Sequence of chain 1.C:
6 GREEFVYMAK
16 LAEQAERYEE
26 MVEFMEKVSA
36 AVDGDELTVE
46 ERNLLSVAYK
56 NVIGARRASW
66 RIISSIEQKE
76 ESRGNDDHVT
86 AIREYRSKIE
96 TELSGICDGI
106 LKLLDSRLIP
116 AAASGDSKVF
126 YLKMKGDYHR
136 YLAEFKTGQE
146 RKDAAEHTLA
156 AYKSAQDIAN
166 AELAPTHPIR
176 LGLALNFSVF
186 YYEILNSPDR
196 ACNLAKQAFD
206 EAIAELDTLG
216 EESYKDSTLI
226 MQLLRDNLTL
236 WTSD

A small-molecule ligand and the protein it binds are described below.
Small molecule (SMILES): CC(C)C[C@H](NC(=O)[C@@H](N)CCC(=O)O)C(=O)N[C@@H](Cc1ccccc1)C(=O)N[C@@H](COP(=O)(O)O)C(=O)N[C@@H](C)C(=O)N1CCC[C@H]1C=O

Binding-site contacts:
Ligand atom N contacts residue FMT1 of chain 1.V at 3.6 Å.
Ligand atom P contacts residue ARG62 of chain 1.C at 3.7 Å.
Ligand atom CD2 contacts residue LEU228 of chain 1.C at 3.8 Å (hydrophobic).
Ligand atom CA contacts residue LEU180 of chain 1.C at 3.7 Å (hydrophobic).
Ligand atom N contacts residue ASN181 of chain 1.C at 2.6 Å (h-bond).
Ligand atom CB contacts residue LEU228 of chain 1.C at 3.8 Å (hydrophobic).
Ligand atom CA contacts residue ASN181 of chain 1.C at 3.6 Å.
Ligand atom O contacts residue LEU180 of chain 1.C at 3.4 Å.
Ligand atom O2P contacts residue TYR136 of chain 1.C at 3.8 Å.
Ligand atom O2P contacts residue ARG62 of chain 1.C at 2.9 Å (salt-bridge).
Ligand atom CA contacts residue ASN181 of chain 1.C at 3.5 Å.
Ligand atom CB contacts residue ASN181 of chain 1.C at 3.2 Å.
Ligand atom CD1 contacts residue TRP236 of chain 1.C at 3.3 Å (hydrophobic).
Ligand atom CD contacts residue ILE225 of chain 1.C at 3.4 Å (hydrophobic).
Ligand atom CG contacts residue ILE225 of chain 1.C at 3.7 Å (hydrophobic).
Ligand atom N contacts residue ASN232 of chain 1.C at 3.1 Å (h-bond).
Ligand atom O contacts residue LEU235 of chain 1.C at 3.5 Å.
Ligand atom O1P contacts residue ASN181 of chain 1.C at 3.8 Å.
Ligand atom O1P contacts residue TYR136 of chain 1.C at 2.6 Å (h-bond).
Ligand atom O2P contacts residue ARG135 of chain 1.C at 2.8 Å (salt-bridge).
Ligand atom CD2 contacts residue TRP236 of chain 1.C at 3.3 Å (hydrophobic).
Ligand atom CB contacts residue FMT1 of chain 1.V at 3.3 Å.
Ligand atom O contacts residue VAL184 of chain 1.C at 3.6 Å.
Ligand atom O3P contacts residue ARG62 of chain 1.C at 2.7 Å (salt-bridge).
Ligand atom CB contacts residue ASN181 of chain 1.C at 3.6 Å.
Ligand atom P contacts residue FMT1 of chain 1.V at 3.5 Å.
Ligand atom CG contacts residue LEU228 of chain 1.C at 3.8 Å (hydrophobic).
Ligand atom P contacts residue TYR136 of chain 1.C at 3.6 Å.
Ligand atom O3P contacts residue TYR136 of chain 1.C at 3.6 Å (h-bond).
Ligand atom C contacts residue LEU180 of chain 1.C at 3.6 Å (hydrophobic).
Ligand atom O1P contacts residue ARG135 of chain 1.C at 2.8 Å (salt-bridge).
Ligand atom OG contacts residue FMT1 of chain 1.V at 3.3 Å (h-bond).
Ligand atom CD1 contacts residue TYR187 of chain 1.C at 3.6 Å (hydrophobic).
Ligand atom CD1 contacts residue GLU188 of chain 1.C at 3.7 Å.
Ligand atom O contacts residue LYS55 of chain 1.C at 3.5 Å (salt-bridge).
Ligand atom O contacts residue ASN232 of chain 1.C at 2.9 Å (h-bond).
Ligand atom N contacts residue LEU180 of chain 1.C at 3.6 Å.
Ligand atom C contacts residue ASN181 of chain 1.C at 3.5 Å.
Ligand atom O contacts residue FMT1 of chain 1.V at 3.6 Å.
Ligand atom O2P contacts residue FMT1 of chain 1.V at 2.6 Å (h-bond).